This small molecule binds to this protein.
Small molecule (SMILES): CC[C@H](C)[C@H](NC(=O)C[C@@H](N)Cc1c[nH]c2ccccc12)C(=O)N[C@@H](C)C(=O)N[C@@H](CCC(N)=O)C(=O)N[C@@H](CCC(=O)O)CC(=O)N[C@@H](CC(C)C)C(=O)N[C@@H](CCCN=C(N)N)C(=O)N[C@@H](CCCN=C(N)N)C(=O)N[C@H](CC(=O)NCC(=O)N[C@@H](CC(=O)O)C(=O)N[C@@H](CCC(=O)O)C(=O)N[C@H](CC(=O)N[C@@H](CC(N)=O)C(=O)N[C@@H](C)C(=O)N[C@@H](Cc1ccc(O)cc1)C(=O)N[C@H](CC(N)=O)Cc1ccc(O)cc1)Cc1ccccc1)[C@@H](C)CC

Sequence of chain 1.A:
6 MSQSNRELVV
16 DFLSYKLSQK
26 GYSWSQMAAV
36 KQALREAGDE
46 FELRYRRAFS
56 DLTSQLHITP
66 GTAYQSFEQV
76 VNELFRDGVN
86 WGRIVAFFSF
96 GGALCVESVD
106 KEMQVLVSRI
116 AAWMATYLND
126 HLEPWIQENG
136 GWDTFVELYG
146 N

Binding-site contacts:
Ligand atom O contacts residue GLY87 of chain 1.A at 3.1 Å.
Ligand atom CB contacts residue GLU78 of chain 1.A at 3.6 Å.
Ligand atom CE2 contacts residue TYR144 of chain 1.A at 3.5 Å (hydrophobic).
Ligand atom OD1 contacts residue ASN85 of chain 1.A at 2.9 Å (h-bond).
Ligand atom NH1 contacts residue ARG81 of chain 1.A at 3.3 Å (salt-bridge).
Ligand atom C contacts residue TYR144 of chain 1.A at 3.4 Å (hydrophobic).
Ligand atom OD2 contacts residue ARG88 of chain 1.A at 3.1 Å (salt-bridge).
Ligand atom CG contacts residue TYR144 of chain 1.A at 3.5 Å (hydrophobic).
Ligand atom C contacts residue PHE46 of chain 1.A at 3.6 Å (hydrophobic).
Ligand atom CF2 contacts residue GLU45 of chain 1.A at 3.6 Å.
Ligand atom CD contacts residue ARG88 of chain 1.A at 3.4 Å.
Ligand atom O contacts residue ALA91 of chain 1.A at 3.6 Å.
Ligand atom NH2 contacts residue ARG81 of chain 1.A at 3.5 Å (salt-bridge).
Ligand atom CE1 contacts residue LEU143 of chain 1.A at 3.3 Å (hydrophobic).
Ligand atom NE2 contacts residue GLU78 of chain 1.A at 2.5 Å (salt-bridge).
Ligand atom CG contacts residue ARG88 of chain 1.A at 3.6 Å.
Ligand atom CD1 contacts residue VAL75 of chain 1.A at 3.6 Å (hydrophobic).
Ligand atom O contacts residue ASN85 of chain 1.A at 3.6 Å (h-bond).
Ligand atom CB contacts residue TYR50 of chain 1.A at 3.6 Å (hydrophobic).
Ligand atom CD contacts residue LEU79 of chain 1.A at 3.4 Å (hydrophobic).
Ligand atom CH contacts residue ALA42 of chain 1.A at 3.6 Å (hydrophobic).
Ligand atom CD1 contacts residue LEU57 of chain 1.A at 3.1 Å (hydrophobic).
Ligand atom CG contacts residue LEU79 of chain 1.A at 3.6 Å (hydrophobic).
Ligand atom OD1 contacts residue ASN85 of chain 1.A at 3.4 Å.
Ligand atom CG1 contacts residue LEU61 of chain 1.A at 3.5 Å (hydrophobic).
Ligand atom NH1 contacts residue GLU78 of chain 1.A at 3.0 Å (salt-bridge).
Ligand atom C contacts residue PHE54 of chain 1.A at 3.6 Å (hydrophobic).
Ligand atom CG contacts residue ARG49 of chain 1.A at 3.5 Å.
Ligand atom CG contacts residue ARG88 of chain 1.A at 3.3 Å.
Ligand atom OD1 contacts residue ARG88 of chain 1.A at 3.0 Å (salt-bridge).
Ligand atom CF1 contacts residue LEU143 of chain 1.A at 3.6 Å (hydrophobic).
Ligand atom CE1 contacts residue GLU45 of chain 1.A at 3.6 Å.
Ligand atom CB contacts residue VAL75 of chain 1.A at 3.6 Å (hydrophobic).
Ligand atom CB contacts residue TYR50 of chain 1.A at 3.6 Å (hydrophobic).
Ligand atom OH contacts residue GLU45 of chain 1.A at 2.9 Å (salt-bridge).
Ligand atom CH2 contacts residue GLN74 of chain 1.A at 3.6 Å.
Ligand atom CE2 contacts residue GLU45 of chain 1.A at 3.4 Å.
Ligand atom O contacts residue TYR144 of chain 1.A at 3.3 Å (h-bond).
Ligand atom CA contacts residue GLY87 of chain 1.A at 3.4 Å.
Ligand atom CD2 contacts residue PHE46 of chain 1.A at 3.6 Å (hydrophobic).